Binding-site contacts:
Ligand atom C14 contacts residue LEU226 of chain 1.C at 3.8 Å (hydrophobic).
Ligand atom C5 contacts residue PHE113 of chain 1.C at 3.8 Å (hydrophobic).
Ligand atom C6 contacts residue NDP1 of chain 1.M at 3.6 Å.
Ligand atom O2 contacts residue TYR283 of chain 1.C at 2.7 Å (h-bond).
Ligand atom C5 contacts residue NDP1 of chain 1.M at 3.7 Å.
Ligand atom C8A contacts residue NDP1 of chain 1.M at 3.6 Å.
Ligand atom NA2 contacts residue NDP1 of chain 1.M at 3.1 Å (h-bond).
Ligand atom C12 contacts residue LEU188 of chain 1.C at 3.6 Å (hydrophobic).
Ligand atom N3 contacts residue NDP1 of chain 1.M at 2.6 Å (h-bond).
Ligand atom C2 contacts residue NDP1 of chain 1.M at 3.4 Å.
Ligand atom CG contacts residue LEU188 of chain 1.C at 3.7 Å (hydrophobic).
Ligand atom C4 contacts residue PHE113 of chain 1.C at 3.7 Å (hydrophobic).
Ligand atom C7 contacts residue NDP1 of chain 1.M at 3.4 Å.
Ligand atom CP1 contacts residue PHE113 of chain 1.C at 3.7 Å (hydrophobic).
Ligand atom O4 contacts residue NDP1 of chain 1.M at 3.4 Å (h-bond).
Ligand atom C12 contacts residue ARG287 of chain 1.B at 3.1 Å.
Ligand atom C4 contacts residue NDP1 of chain 1.M at 3.4 Å.
Ligand atom NA2 contacts residue PHE113 of chain 1.C at 3.6 Å.
Ligand atom C8 contacts residue TYR194 of chain 1.C at 3.6 Å (hydrophobic).
Ligand atom OE2 contacts residue LEU189 of chain 1.C at 3.2 Å (h-bond).
Ligand atom C9 contacts residue LEU229 of chain 1.C at 3.8 Å (hydrophobic).
Ligand atom C12 contacts residue LEU226 of chain 1.C at 3.7 Å (hydrophobic).
Ligand atom N3 contacts residue PHE113 of chain 1.C at 3.7 Å.
Ligand atom C13 contacts residue LEU226 of chain 1.C at 3.5 Å (hydrophobic).
Ligand atom C8 contacts residue NDP1 of chain 1.M at 3.3 Å.
Ligand atom CT contacts residue ALA288 of chain 1.B at 3.3 Å (hydrophobic).
Ligand atom O contacts residue TYR283 of chain 1.C at 2.5 Å (h-bond).
Ligand atom C contacts residue TYR283 of chain 1.C at 3.5 Å (hydrophobic).
Ligand atom CT contacts residue TYR283 of chain 1.C at 3.7 Å (hydrophobic).
Ligand atom O contacts residue ARG287 of chain 1.B at 3.1 Å (salt-bridge).
Ligand atom O4 contacts residue ARG17 of chain 1.C at 3.4 Å (salt-bridge).
Ligand atom NA2 contacts residue SER111 of chain 1.C at 2.8 Å (h-bond).
Ligand atom C4A contacts residue PHE113 of chain 1.C at 3.6 Å (hydrophobic).
Ligand atom N1 contacts residue NDP1 of chain 1.M at 3.3 Å (h-bond).
Ligand atom C9 contacts residue NDP1 of chain 1.M at 3.8 Å.
Ligand atom O1 contacts residue ALA288 of chain 1.B at 3.3 Å (h-bond).
Ligand atom N1 contacts residue TYR194 of chain 1.C at 3.6 Å.
Ligand atom N1 contacts residue PHE113 of chain 1.C at 3.7 Å.
Ligand atom O2 contacts residue ALA288 of chain 1.B at 3.0 Å (h-bond).
Ligand atom C2 contacts residue PHE113 of chain 1.C at 3.4 Å (hydrophobic).

The protein below binds the small molecule below.
Small molecule (SMILES): C#CCN(Cc1ccc2[nH]c(N)nc(=O)c2c1)c1ccc(C(=O)N[C@@H](CCC(=O)O)C(=O)O)cc1

Sequence of chain 1.B:
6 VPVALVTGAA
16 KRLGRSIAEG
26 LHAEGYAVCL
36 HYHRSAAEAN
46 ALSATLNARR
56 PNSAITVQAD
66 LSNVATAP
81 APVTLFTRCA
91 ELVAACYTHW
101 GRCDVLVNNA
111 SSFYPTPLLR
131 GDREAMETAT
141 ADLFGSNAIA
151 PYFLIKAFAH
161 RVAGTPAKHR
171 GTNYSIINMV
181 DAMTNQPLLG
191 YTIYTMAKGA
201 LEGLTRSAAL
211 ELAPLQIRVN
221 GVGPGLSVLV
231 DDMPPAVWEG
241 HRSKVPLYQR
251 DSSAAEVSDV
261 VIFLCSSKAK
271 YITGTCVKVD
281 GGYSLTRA

Sequence of chain 1.C:
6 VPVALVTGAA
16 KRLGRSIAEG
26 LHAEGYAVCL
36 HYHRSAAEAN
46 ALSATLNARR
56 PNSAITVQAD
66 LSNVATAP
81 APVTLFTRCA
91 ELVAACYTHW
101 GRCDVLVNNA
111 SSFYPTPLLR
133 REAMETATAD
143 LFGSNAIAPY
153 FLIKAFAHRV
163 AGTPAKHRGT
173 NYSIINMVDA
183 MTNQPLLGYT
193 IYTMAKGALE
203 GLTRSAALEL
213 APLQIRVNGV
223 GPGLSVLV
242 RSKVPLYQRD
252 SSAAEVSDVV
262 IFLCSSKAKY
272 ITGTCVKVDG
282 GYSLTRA